A small-molecule ligand and the protein it binds are described below.
Small molecule (SMILES): Cc1cn([C@H]2C[C@H](O[P](=O)(O)OC[C@H]3O[C@@H](n4cc(C)c(=O)[nH]c4=O)C[C@@H]3O[P](=O)(O)OC[C@H]3O[C@@H](n4cc(C)c(=O)[nH]c4=O)C[C@@H]3O[P](=O)(O)OC[C@H]3O[C@@H](n4cc(C)c(=O)[nH]c4=O)C[C@@H]3O[P](=O)(O)OC[C@H]3O[C@@H](n4cc(C)c(=O)[nH]c4=O)C[C@@H]3O[P](=O)(O)OC[C@H]3O[C@@H](n4cc(C)c(=O)[nH]c4=O)C[C@@H]3O[P](=O)(O)OC[C@H]3O[C@@H](n4cc(C)c(=O)[nH]c4=O)C[C@@H]3O[P](=O)(O)OC[C@H]3O[C@@H](n4cc(C)c(=O)[nH]c4=O)C[C@@H]3O)[C@@H](CO)O2)c(=O)[nH]c1=O

Binding-site contacts:
Ligand atom C2 contacts residue VAL170 of chain 1.B at 3.5 Å (hydrophobic).
Ligand atom O4' contacts residue PRO109 of chain 1.B at 3.5 Å.
Ligand atom C5' contacts residue HIS416 of chain 1.B at 3.2 Å.
Ligand atom N3 contacts residue TYR435 of chain 1.B at 3.2 Å (h-bond).
Ligand atom O5' contacts residue ASN313 of chain 1.B at 3.1 Å (h-bond).
Ligand atom OP2 contacts residue HIS84 of chain 1.B at 2.8 Å (h-bond).
Ligand atom C4 contacts residue PHE118 of chain 1.B at 3.3 Å (hydrophobic).
Ligand atom C5' contacts residue ILE107 of chain 1.B at 3.3 Å (hydrophobic).
Ligand atom C2 contacts residue TYR435 of chain 1.B at 3.2 Å (hydrophobic).
Ligand atom C2 contacts residue PHE118 of chain 1.B at 3.3 Å (hydrophobic).
Ligand atom O3' contacts residue THR261 of chain 1.B at 3.5 Å.
Ligand atom OP1 contacts residue ASN262 of chain 1.B at 3.0 Å (h-bond).
Ligand atom C5 contacts residue PHE118 of chain 1.B at 3.3 Å (hydrophobic).
Ligand atom C4' contacts residue ASN108 of chain 1.B at 3.3 Å.
Ligand atom O4' contacts residue ASN108 of chain 1.B at 3.4 Å (h-bond).
Ligand atom OP1 contacts residue THR100 of chain 1.B at 2.8 Å (h-bond).
Ligand atom OP1 contacts residue SER103 of chain 1.B at 2.8 Å (h-bond).
Ligand atom O4 contacts residue PHE296 of chain 1.B at 3.0 Å.
Ligand atom C1' contacts residue HIS416 of chain 1.B at 3.3 Å.
Ligand atom O2 contacts residue PHE118 of chain 1.B at 3.4 Å.
Ligand atom OP1 contacts residue THR414 of chain 1.B at 2.9 Å (h-bond).
Ligand atom C5 contacts residue PHE296 of chain 1.B at 3.3 Å (hydrophobic).
Ligand atom OP1 contacts residue THR83 of chain 1.B at 3.5 Å.
Ligand atom O2 contacts residue TYR435 of chain 1.B at 2.9 Å (h-bond).
Ligand atom C6 contacts residue PHE118 of chain 1.B at 3.4 Å (hydrophobic).
Ligand atom C7 contacts residue PHE296 of chain 1.B at 3.4 Å (hydrophobic).
Ligand atom C5' contacts residue PHE260 of chain 1.B at 3.0 Å (hydrophobic).
Ligand atom OP1 contacts residue LYS417 of chain 1.B at 2.8 Å (salt-bridge).
Ligand atom OP2 contacts residue ASN313 of chain 1.B at 3.5 Å (h-bond).
Ligand atom N3 contacts residue PHE118 of chain 1.B at 3.1 Å.
Ligand atom OP1 contacts residue HIS84 of chain 1.B at 2.8 Å (h-bond).
Ligand atom C2' contacts residue HIS416 of chain 1.B at 3.4 Å.
Ligand atom OP2 contacts residue ASN262 of chain 1.B at 3.1 Å (h-bond).
Ligand atom C4 contacts residue PHE296 of chain 1.B at 3.2 Å (hydrophobic).
Ligand atom C4' contacts residue HIS102 of chain 1.B at 3.4 Å.
Ligand atom O4' contacts residue HIS102 of chain 1.B at 3.2 Å.
Ligand atom C4' contacts residue ILE107 of chain 1.B at 3.5 Å (hydrophobic).
Ligand atom O3' contacts residue HIS102 of chain 1.B at 3.5 Å.
Ligand atom OP2 contacts residue SER103 of chain 1.B at 3.2 Å (h-bond).
Ligand atom O4 contacts residue SER307 of chain 1.B at 3.4 Å (h-bond).

Sequence of chain 1.B:
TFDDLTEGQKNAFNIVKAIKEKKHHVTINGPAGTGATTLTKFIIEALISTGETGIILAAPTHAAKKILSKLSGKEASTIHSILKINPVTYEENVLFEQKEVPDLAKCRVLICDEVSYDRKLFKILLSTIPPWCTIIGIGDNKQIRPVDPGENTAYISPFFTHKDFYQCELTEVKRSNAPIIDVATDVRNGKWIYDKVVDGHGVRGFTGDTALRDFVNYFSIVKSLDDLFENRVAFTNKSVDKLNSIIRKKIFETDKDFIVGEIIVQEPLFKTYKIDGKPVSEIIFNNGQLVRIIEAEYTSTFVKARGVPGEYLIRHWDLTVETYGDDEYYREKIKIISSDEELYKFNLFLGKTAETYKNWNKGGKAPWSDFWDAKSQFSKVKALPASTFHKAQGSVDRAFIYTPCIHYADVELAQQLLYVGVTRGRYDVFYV